The small molecule below binds the protein below.
Small molecule (SMILES): CC(C)C[C@H](CP(=O)(O)[C@@H](N)CCc1ccccc1)C(=O)N[C@@H](Cc1c[nH]c2ccccc12)C(N)=O

Binding-site contacts:
Ligand atom O1 contacts residue ZN1 of chain 1.MJ at 2.4 Å.
Ligand atom C6 contacts residue PHE417 of chain 1.M at 3.7 Å (hydrophobic).
Ligand atom C25 contacts residue SER828 of chain 1.M at 3.7 Å.
Ligand atom O1 contacts residue HIS341 of chain 1.M at 3.6 Å.
Ligand atom C16 contacts residue THR334 of chain 1.M at 3.3 Å.
Ligand atom C1 contacts residue GLU167 of chain 1.M at 3.4 Å.
Ligand atom C3 contacts residue GLN165 of chain 1.M at 3.5 Å.
Ligand atom C7 contacts residue PHE417 of chain 1.M at 3.5 Å (hydrophobic).
Ligand atom O2 contacts residue ZN1 of chain 1.MJ at 2.5 Å.
Ligand atom C21 contacts residue TYR422 of chain 1.M at 3.6 Å (hydrophobic).
Ligand atom P1 contacts residue TYR422 of chain 1.M at 3.7 Å.
Ligand atom O1 contacts residue GLU304 of chain 1.M at 2.9 Å (salt-bridge).
Ligand atom O1 contacts residue GLU338 of chain 1.M at 3.3 Å (salt-bridge).
Ligand atom C3 contacts residue SER300 of chain 1.M at 2.9 Å.
Ligand atom C15 contacts residue HIS337 of chain 1.M at 3.5 Å.
Ligand atom C13 contacts residue GLU338 of chain 1.M at 3.4 Å.
Ligand atom C23 contacts residue SER828 of chain 1.M at 3.5 Å.
Ligand atom N3 contacts residue SER828 of chain 1.M at 3.7 Å.
Ligand atom O2 contacts residue TYR422 of chain 1.M at 2.2 Å (h-bond).
Ligand atom C15 contacts residue GLU367 of chain 1.M at 3.7 Å.
Ligand atom O1 contacts residue HIS337 of chain 1.M at 3.4 Å (h-bond).
Ligand atom O3 contacts residue GLY301 of chain 1.M at 2.7 Å (h-bond).
Ligand atom C2 contacts residue SER300 of chain 1.M at 3.8 Å.
Ligand atom N1 contacts residue GLU167 of chain 1.M at 2.5 Å (salt-bridge).
Ligand atom C9 contacts residue GLU304 of chain 1.M at 3.8 Å.
Ligand atom C24 contacts residue SER828 of chain 1.M at 3.8 Å.
Ligand atom C4 contacts residue SER300 of chain 1.M at 3.5 Å.
Ligand atom C9 contacts residue ALA302 of chain 1.M at 3.5 Å (hydrophobic).
Ligand atom O2 contacts residue GLU360 of chain 1.M at 3.0 Å (salt-bridge).
Ligand atom C26 contacts residue SER829 of chain 1.M at 3.5 Å.
Ligand atom C26 contacts residue GLN299 of chain 1.M at 3.6 Å.
Ligand atom C22 contacts residue SER828 of chain 1.M at 3.7 Å.
Ligand atom C27 contacts residue SER828 of chain 1.M at 3.8 Å.
Ligand atom P1 contacts residue ZN1 of chain 1.MJ at 3.0 Å.
Ligand atom C9 contacts residue GLU167 of chain 1.M at 3.8 Å.
Ligand atom C11 contacts residue ALA302 of chain 1.M at 3.2 Å (hydrophobic).
Ligand atom C1 contacts residue PHE417 of chain 1.M at 3.8 Å (hydrophobic).
Ligand atom C26 contacts residue SER828 of chain 1.M at 3.8 Å.
Ligand atom N1 contacts residue MET303 of chain 1.M at 3.3 Å (h-bond).
Ligand atom N1 contacts residue GLU304 of chain 1.M at 2.8 Å (salt-bridge).

Sequence of chain 1.M:
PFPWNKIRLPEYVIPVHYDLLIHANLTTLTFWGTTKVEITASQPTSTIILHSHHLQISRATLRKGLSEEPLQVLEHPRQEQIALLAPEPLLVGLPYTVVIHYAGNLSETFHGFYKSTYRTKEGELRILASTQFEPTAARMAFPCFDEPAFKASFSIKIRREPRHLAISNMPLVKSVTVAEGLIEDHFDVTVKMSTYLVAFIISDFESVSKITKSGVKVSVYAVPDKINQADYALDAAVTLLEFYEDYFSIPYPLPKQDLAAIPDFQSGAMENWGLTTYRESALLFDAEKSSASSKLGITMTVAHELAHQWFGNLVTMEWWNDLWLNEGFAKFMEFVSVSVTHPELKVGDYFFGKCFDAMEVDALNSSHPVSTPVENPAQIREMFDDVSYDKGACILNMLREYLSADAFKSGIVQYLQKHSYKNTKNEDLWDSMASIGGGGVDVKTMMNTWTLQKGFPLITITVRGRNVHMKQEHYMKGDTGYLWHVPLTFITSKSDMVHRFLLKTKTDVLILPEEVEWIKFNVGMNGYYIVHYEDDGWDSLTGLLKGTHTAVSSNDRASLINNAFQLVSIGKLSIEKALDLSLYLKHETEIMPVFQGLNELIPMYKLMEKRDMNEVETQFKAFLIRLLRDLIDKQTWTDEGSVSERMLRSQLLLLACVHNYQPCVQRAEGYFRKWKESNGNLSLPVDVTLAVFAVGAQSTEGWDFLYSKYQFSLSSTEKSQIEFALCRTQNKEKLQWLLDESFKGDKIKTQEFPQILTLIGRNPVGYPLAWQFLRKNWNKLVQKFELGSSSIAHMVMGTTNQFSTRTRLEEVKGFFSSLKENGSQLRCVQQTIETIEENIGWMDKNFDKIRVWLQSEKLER